Sequence of chain 2.D:
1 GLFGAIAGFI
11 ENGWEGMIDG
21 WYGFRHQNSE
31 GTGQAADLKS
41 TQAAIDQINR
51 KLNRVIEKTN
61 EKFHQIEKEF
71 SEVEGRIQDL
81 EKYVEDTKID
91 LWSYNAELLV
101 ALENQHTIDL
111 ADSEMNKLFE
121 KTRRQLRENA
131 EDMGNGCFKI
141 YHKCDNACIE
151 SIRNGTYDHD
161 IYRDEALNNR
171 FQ

This protein binds this small molecule.
Small molecule (SMILES): CC(=O)N[C@@H]1[C@@H](O)[C@H](O)[C@@H](CO)O[C@H]1O

Sequence of chain 2.C:
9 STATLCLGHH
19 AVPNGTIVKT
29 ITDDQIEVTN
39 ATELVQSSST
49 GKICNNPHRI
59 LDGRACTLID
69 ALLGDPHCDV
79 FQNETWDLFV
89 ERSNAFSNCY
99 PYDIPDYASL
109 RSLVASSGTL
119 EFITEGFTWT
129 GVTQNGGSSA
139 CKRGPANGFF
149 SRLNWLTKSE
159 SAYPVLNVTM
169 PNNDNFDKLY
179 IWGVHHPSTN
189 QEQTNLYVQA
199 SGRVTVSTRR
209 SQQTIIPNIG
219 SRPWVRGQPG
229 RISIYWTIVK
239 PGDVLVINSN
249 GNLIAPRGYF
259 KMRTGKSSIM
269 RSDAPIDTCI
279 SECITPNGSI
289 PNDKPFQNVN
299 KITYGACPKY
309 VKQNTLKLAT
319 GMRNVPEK

Binding-site contacts:
Ligand atom C7 contacts residue THR318 of chain 2.C at 4.2 Å.
Ligand atom O7 contacts residue THR40 of chain 2.C at 4.0 Å.
Ligand atom C7 contacts residue ASN38 of chain 2.C at 4.0 Å.
Ligand atom C2 contacts residue ASN38 of chain 2.C at 2.5 Å.
Ligand atom N2 contacts residue THR318 of chain 2.C at 3.6 Å.
Ligand atom C3 contacts residue ASN38 of chain 2.C at 3.9 Å.
Ligand atom C8 contacts residue LEU52 of chain 2.D at 3.5 Å (hydrophobic).
Ligand atom C4 contacts residue ASN38 of chain 2.C at 4.4 Å.
Ligand atom C8 contacts residue THR318 of chain 2.C at 3.7 Å.
Ligand atom C1 contacts residue ASN38 of chain 2.C at 1.4 Å.
Ligand atom O5 contacts residue ASN38 of chain 2.C at 2.5 Å (h-bond).
Ligand atom N2 contacts residue ASN38 of chain 2.C at 2.7 Å (h-bond).
Ligand atom C5 contacts residue ASN38 of chain 2.C at 3.7 Å.